Sequence of chain 1.F:
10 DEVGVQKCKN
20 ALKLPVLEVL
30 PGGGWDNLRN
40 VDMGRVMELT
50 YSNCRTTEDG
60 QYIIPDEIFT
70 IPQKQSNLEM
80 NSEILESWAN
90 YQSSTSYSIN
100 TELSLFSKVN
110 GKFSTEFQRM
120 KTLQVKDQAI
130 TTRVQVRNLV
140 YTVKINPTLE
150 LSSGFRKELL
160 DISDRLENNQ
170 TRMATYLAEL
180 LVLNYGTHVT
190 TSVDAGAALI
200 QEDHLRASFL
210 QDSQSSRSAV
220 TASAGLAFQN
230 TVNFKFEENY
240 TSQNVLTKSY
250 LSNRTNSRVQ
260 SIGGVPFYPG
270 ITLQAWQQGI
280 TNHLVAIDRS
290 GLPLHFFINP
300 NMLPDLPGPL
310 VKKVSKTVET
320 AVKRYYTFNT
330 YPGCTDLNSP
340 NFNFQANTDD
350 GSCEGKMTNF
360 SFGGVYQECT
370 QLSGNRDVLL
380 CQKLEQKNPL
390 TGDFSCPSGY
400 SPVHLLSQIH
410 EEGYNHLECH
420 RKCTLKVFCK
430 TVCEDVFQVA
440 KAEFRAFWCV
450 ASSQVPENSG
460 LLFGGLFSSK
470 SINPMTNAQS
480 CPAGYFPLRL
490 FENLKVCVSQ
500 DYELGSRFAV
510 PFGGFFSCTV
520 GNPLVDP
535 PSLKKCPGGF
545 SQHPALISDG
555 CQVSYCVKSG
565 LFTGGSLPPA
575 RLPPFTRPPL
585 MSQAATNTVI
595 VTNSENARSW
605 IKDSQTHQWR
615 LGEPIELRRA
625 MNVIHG

This protein binds this small molecule.
Small molecule (SMILES): CC(=O)N[C@H]1[C@H](O[C@H]2[C@H](O)[C@@H](NC(C)=O)CO[C@@H]2CO)O[C@H](CO)[C@@H](O)[C@@H]1O

Binding-site contacts:
Ligand atom C1 contacts residue ASN252 of chain 1.F at 1.4 Å.
Ligand atom C5 contacts residue PHE208 of chain 1.F at 4.4 Å (hydrophobic).
Ligand atom C8 contacts residue ARG205 of chain 1.F at 3.7 Å.
Ligand atom O5 contacts residue PHE208 of chain 1.F at 3.5 Å.
Ligand atom O6 contacts residue SER207 of chain 1.F at 3.8 Å.
Ligand atom C7 contacts residue SER251 of chain 1.F at 3.1 Å.
Ligand atom O6 contacts residue PHE208 of chain 1.F at 4.0 Å.
Ligand atom O6 contacts residue ASP211 of chain 1.F at 3.9 Å.
Ligand atom N2 contacts residue SER251 of chain 1.F at 4.1 Å.
Ligand atom O5 contacts residue ASN252 of chain 1.F at 2.4 Å (h-bond).
Ligand atom C6 contacts residue PHE208 of chain 1.F at 4.0 Å (hydrophobic).
Ligand atom C7 contacts residue ASN252 of chain 1.F at 4.0 Å.
Ligand atom C3 contacts residue ASN252 of chain 1.F at 3.8 Å.
Ligand atom C1 contacts residue PHE208 of chain 1.F at 4.5 Å (hydrophobic).
Ligand atom C2 contacts residue ASN252 of chain 1.F at 2.5 Å.
Ligand atom O7 contacts residue SER251 of chain 1.F at 2.5 Å (h-bond).
Ligand atom C8 contacts residue SER251 of chain 1.F at 3.4 Å.
Ligand atom N2 contacts residue ASN252 of chain 1.F at 3.0 Å (h-bond).
Ligand atom C7 contacts residue ARG205 of chain 1.F at 4.4 Å.
Ligand atom N2 contacts residue ARG205 of chain 1.F at 4.0 Å.
Ligand atom C5 contacts residue ASN252 of chain 1.F at 3.7 Å.
Ligand atom C4 contacts residue ASN252 of chain 1.F at 4.3 Å.